Sequence of chain 1.A:
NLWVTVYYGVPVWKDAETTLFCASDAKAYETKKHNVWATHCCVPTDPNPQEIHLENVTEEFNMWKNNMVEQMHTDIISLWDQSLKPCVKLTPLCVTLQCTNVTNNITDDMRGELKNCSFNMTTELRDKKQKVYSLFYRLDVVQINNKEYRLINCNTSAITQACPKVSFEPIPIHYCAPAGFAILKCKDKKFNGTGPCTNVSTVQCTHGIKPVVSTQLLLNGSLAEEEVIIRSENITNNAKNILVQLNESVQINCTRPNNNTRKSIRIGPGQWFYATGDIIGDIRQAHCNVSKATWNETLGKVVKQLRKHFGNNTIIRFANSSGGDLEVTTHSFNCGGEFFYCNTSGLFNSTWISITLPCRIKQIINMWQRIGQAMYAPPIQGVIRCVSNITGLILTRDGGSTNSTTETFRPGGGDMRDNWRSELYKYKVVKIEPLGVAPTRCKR

The small molecule below binds the protein below.
Small molecule (SMILES): CC(=O)N[C@H]1[C@H](O[C@H]2[C@H](O)[C@@H](NC(C)=O)CO[C@@H]2CO)O[C@H](CO)[C@@H](O)[C@@H]1O

Binding-site contacts:
Ligand atom C5 contacts residue SER389 of chain 1.A at 4.1 Å.
Ligand atom C5 contacts residue ASN387 of chain 1.A at 3.8 Å.
Ligand atom C7 contacts residue ASN387 of chain 1.A at 3.2 Å.
Ligand atom O7 contacts residue ASN387 of chain 1.A at 3.2 Å (h-bond).
Ligand atom N2 contacts residue ASN387 of chain 1.A at 2.9 Å (h-bond).
Ligand atom N2 contacts residue NAG1 of chain 1.SA at 3.3 Å (h-bond).
Ligand atom C1 contacts residue NAG1 of chain 1.SA at 3.7 Å.
Ligand atom C2 contacts residue ASN387 of chain 1.A at 2.5 Å.
Ligand atom O5 contacts residue SER389 of chain 1.A at 3.8 Å.
Ligand atom C8 contacts residue THR374 of chain 1.A at 4.0 Å.
Ligand atom O5 contacts residue ASN387 of chain 1.A at 2.4 Å (h-bond).
Ligand atom C8 contacts residue ASN387 of chain 1.A at 4.3 Å.
Ligand atom C3 contacts residue ASN387 of chain 1.A at 3.9 Å.
Ligand atom O3 contacts residue NAG1 of chain 1.SA at 2.8 Å (h-bond).
Ligand atom C8 contacts residue NAG1 of chain 1.SA at 3.6 Å.
Ligand atom C1 contacts residue ASN387 of chain 1.A at 1.5 Å.
Ligand atom C2 contacts residue NAG1 of chain 1.SA at 4.0 Å.
Ligand atom C4 contacts residue NAG1 of chain 1.SA at 3.7 Å.
Ligand atom C4 contacts residue ASN387 of chain 1.A at 4.3 Å.
Ligand atom C5 contacts residue NAG1 of chain 1.SA at 3.6 Å.
Ligand atom C3 contacts residue NAG1 of chain 1.SA at 3.5 Å.
Ligand atom O4 contacts residue NAG1 of chain 1.SA at 3.7 Å.
Ligand atom C1 contacts residue SER389 of chain 1.A at 3.4 Å.
Ligand atom C7 contacts residue NAG1 of chain 1.SA at 4.1 Å.
Ligand atom C6 contacts residue NAG1 of chain 1.SA at 3.2 Å.
Ligand atom C8 contacts residue THR373 of chain 1.A at 4.5 Å.
Ligand atom O5 contacts residue NAG1 of chain 1.SA at 2.6 Å (h-bond).